Binding-site contacts:
Ligand atom O6 contacts residue THR191 of chain 1.B at 4.1 Å.
Ligand atom C5 contacts residue THR191 of chain 1.B at 3.9 Å.
Ligand atom C6 contacts residue ARG189 of chain 1.B at 3.9 Å.
Ligand atom N3 contacts residue TYR72 of chain 1.B at 3.2 Å.
Ligand atom C8 contacts residue ARG195 of chain 1.B at 3.4 Å.
Ligand atom O6 contacts residue ARG189 of chain 1.B at 3.0 Å (salt-bridge).
Ligand atom N7 contacts residue PHE220 of chain 1.B at 3.3 Å.
Ligand atom N1 contacts residue PHE73 of chain 1.B at 3.5 Å.
Ligand atom C4 contacts residue ASP274 of chain 1.B at 3.9 Å.
Ligand atom C8 contacts residue PHE220 of chain 1.B at 3.7 Å (hydrophobic).
Ligand atom C8 contacts residue ASP274 of chain 1.B at 3.7 Å.
Ligand atom N7 contacts residue THR191 of chain 1.B at 2.9 Å (h-bond).
Ligand atom C2 contacts residue ALA70 of chain 1.B at 4.3 Å (hydrophobic).
Ligand atom C8 contacts residue TYR72 of chain 1.B at 3.5 Å (hydrophobic).
Ligand atom C8 contacts residue THR191 of chain 1.B at 3.6 Å.
Ligand atom N7 contacts residue TYR72 of chain 1.B at 3.6 Å.
Ligand atom C5 contacts residue TYR72 of chain 1.B at 3.6 Å (hydrophobic).
Ligand atom O6 contacts residue SER123 of chain 1.B at 4.1 Å.
Ligand atom N3 contacts residue PHE220 of chain 1.B at 3.9 Å.
Ligand atom C4 contacts residue PHE220 of chain 1.B at 3.7 Å (hydrophobic).
Ligand atom N1 contacts residue PHE220 of chain 1.B at 3.4 Å.
Ligand atom C6 contacts residue THR191 of chain 1.B at 4.3 Å.
Ligand atom N7 contacts residue ARG195 of chain 1.B at 4.4 Å.
Ligand atom C5 contacts residue PHE220 of chain 1.B at 3.4 Å (hydrophobic).
Ligand atom N9 contacts residue ARG195 of chain 1.B at 4.1 Å.
Ligand atom C6 contacts residue PHE220 of chain 1.B at 3.2 Å (hydrophobic).
Ligand atom O6 contacts residue PHE73 of chain 1.B at 3.6 Å.
Ligand atom N9 contacts residue PHE220 of chain 1.B at 3.9 Å.
Ligand atom C2 contacts residue TYR72 of chain 1.B at 4.1 Å (hydrophobic).
Ligand atom N1 contacts residue ARG189 of chain 1.B at 4.0 Å.
Ligand atom N9 contacts residue TYR72 of chain 1.B at 3.1 Å.
Ligand atom C2 contacts residue PHE220 of chain 1.B at 3.6 Å (hydrophobic).
Ligand atom O6 contacts residue PHE220 of chain 1.B at 3.4 Å.
Ligand atom C4 contacts residue TYR72 of chain 1.B at 3.3 Å (hydrophobic).
Ligand atom C6 contacts residue TYR72 of chain 1.B at 4.3 Å (hydrophobic).
Ligand atom N9 contacts residue ASP274 of chain 1.B at 2.8 Å (salt-bridge).
Ligand atom C2 contacts residue PHE73 of chain 1.B at 4.2 Å (hydrophobic).
Ligand atom C6 contacts residue PHE73 of chain 1.B at 3.7 Å (hydrophobic).
Ligand atom N3 contacts residue ASP274 of chain 1.B at 4.2 Å.

This protein binds this small molecule.
Small molecule (SMILES): O=c1[nH]cnc2nc[nH]c12

Sequence of chain 1.B:
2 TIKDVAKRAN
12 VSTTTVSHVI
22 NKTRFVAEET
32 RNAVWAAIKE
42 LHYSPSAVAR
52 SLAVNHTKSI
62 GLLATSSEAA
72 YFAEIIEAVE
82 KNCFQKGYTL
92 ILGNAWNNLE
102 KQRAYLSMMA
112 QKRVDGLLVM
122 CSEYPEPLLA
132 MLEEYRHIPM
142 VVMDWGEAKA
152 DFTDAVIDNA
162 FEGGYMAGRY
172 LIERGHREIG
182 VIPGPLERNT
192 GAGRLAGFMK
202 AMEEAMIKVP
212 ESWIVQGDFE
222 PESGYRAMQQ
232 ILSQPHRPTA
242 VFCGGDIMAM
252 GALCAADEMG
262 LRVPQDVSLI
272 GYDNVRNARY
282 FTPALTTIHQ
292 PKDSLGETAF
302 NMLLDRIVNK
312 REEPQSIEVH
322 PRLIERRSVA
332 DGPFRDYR